Binding-site contacts:
Ligand atom C4A contacts residue ALA24 of chain 11.C at 4.0 Å (hydrophobic).
Ligand atom C1C contacts residue PHE115 of chain 11.A at 3.9 Å (hydrophobic).
Ligand atom O1B contacts residue ILE95 of chain 11.A at 3.6 Å.
Ligand atom N3A contacts residue ALA24 of chain 11.C at 3.8 Å.
Ligand atom C4C contacts residue MET117 of chain 11.A at 3.9 Å (hydrophobic).
Ligand atom O1 contacts residue THR97 of chain 11.A at 3.4 Å (h-bond).
Ligand atom C6B contacts residue TYR146 of chain 11.A at 3.8 Å (hydrophobic).
Ligand atom C5A contacts residue PRO168 of chain 11.A at 4.0 Å (hydrophobic).
Ligand atom C5B contacts residue TYR146 of chain 11.A at 3.4 Å (hydrophobic).
Ligand atom C4 contacts residue TYR192 of chain 11.A at 3.5 Å (hydrophobic).
Ligand atom C2B contacts residue ILE219 of chain 11.A at 3.8 Å (hydrophobic).
Ligand atom C2A contacts residue MET181 of chain 11.A at 3.7 Å (hydrophobic).
Ligand atom C6B contacts residue ILE183 of chain 11.A at 3.6 Å (hydrophobic).
Ligand atom O1 contacts residue W711 of chain 11.F at 3.7 Å.
Ligand atom C4B contacts residue ILE183 of chain 11.A at 4.0 Å (hydrophobic).
Ligand atom C5B contacts residue ILE183 of chain 11.A at 3.7 Å (hydrophobic).
Ligand atom C31 contacts residue ASN214 of chain 11.A at 3.3 Å.
Ligand atom C4A contacts residue MET181 of chain 11.A at 3.6 Å (hydrophobic).
Ligand atom C4A contacts residue ILE170 of chain 11.A at 3.9 Å (hydrophobic).
Ligand atom N3A contacts residue TYR146 of chain 11.A at 4.0 Å.
Ligand atom C6C contacts residue ILE186 of chain 11.A at 3.9 Å (hydrophobic).
Ligand atom C1C contacts residue THR97 of chain 11.A at 3.9 Å.
Ligand atom N3A contacts residue MET181 of chain 11.A at 3.3 Å.
Ligand atom C3B contacts residue ILE219 of chain 11.A at 3.8 Å (hydrophobic).
Ligand atom N2 contacts residue THR97 of chain 11.A at 3.7 Å.
Ligand atom C5A contacts residue ILE144 of chain 11.A at 3.7 Å (hydrophobic).
Ligand atom C3C contacts residue LEU216 of chain 11.A at 3.7 Å (hydrophobic).
Ligand atom C31 contacts residue W711 of chain 11.F at 3.0 Å.
Ligand atom N2 contacts residue W711 of chain 11.F at 2.9 Å.
Ligand atom C2A contacts residue TYR146 of chain 11.A at 3.7 Å (hydrophobic).
Ligand atom C1B contacts residue ILE183 of chain 11.A at 4.0 Å (hydrophobic).
Ligand atom C4B contacts residue TYR146 of chain 11.A at 3.7 Å (hydrophobic).
Ligand atom C3 contacts residue W711 of chain 11.F at 3.3 Å.
Ligand atom C2C contacts residue LEU216 of chain 11.A at 3.7 Å (hydrophobic).
Ligand atom C3C contacts residue TYR192 of chain 11.A at 4.0 Å (hydrophobic).
Ligand atom O1A contacts residue PHE121 of chain 11.A at 4.0 Å.
Ligand atom C31 contacts residue LEU216 of chain 11.A at 3.4 Å (hydrophobic).
Ligand atom C4A contacts residue LEU14 of chain 12.C at 4.0 Å (hydrophobic).
Ligand atom C5A contacts residue ILE170 of chain 11.A at 3.8 Å (hydrophobic).
Ligand atom C2C contacts residue THR97 of chain 11.A at 3.9 Å.

Sequence of chain 11.C:
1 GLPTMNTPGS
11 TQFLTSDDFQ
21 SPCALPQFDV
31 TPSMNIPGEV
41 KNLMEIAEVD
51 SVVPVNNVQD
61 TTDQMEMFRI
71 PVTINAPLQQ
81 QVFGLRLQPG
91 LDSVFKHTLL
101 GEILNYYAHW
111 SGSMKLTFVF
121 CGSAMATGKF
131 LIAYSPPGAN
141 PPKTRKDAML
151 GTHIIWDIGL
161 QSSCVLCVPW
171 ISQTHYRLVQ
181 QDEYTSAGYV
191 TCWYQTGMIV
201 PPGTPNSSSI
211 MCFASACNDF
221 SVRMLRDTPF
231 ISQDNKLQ

Sequence of chain 11.A:
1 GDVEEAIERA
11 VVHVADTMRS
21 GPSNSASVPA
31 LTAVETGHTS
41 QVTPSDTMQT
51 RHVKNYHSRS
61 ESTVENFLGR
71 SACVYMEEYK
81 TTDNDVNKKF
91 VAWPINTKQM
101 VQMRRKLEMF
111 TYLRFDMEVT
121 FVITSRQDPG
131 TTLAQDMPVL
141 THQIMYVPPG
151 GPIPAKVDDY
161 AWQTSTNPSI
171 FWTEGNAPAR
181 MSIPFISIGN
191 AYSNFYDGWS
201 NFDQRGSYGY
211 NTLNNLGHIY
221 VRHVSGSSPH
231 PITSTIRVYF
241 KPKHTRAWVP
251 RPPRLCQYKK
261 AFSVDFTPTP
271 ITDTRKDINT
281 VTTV

Sequence of chain 12.C:
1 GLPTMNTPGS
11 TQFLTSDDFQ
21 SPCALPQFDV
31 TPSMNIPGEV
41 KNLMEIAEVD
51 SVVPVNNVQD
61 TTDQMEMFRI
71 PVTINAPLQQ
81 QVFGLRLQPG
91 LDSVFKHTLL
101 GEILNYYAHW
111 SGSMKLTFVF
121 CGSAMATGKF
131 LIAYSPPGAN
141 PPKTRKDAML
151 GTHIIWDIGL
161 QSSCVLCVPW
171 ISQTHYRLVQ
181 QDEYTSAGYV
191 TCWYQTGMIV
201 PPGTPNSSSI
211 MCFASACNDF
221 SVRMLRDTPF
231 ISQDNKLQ

A small-molecule ligand and the protein it binds are described below.
Small molecule (SMILES): Cc1cc(CCCCCCCOc2ccc(C3=NCCO3)cc2)on1